Binding-site contacts:
Ligand atom N16 contacts residue VAL94 of chain 1.A at 3.0 Å (h-bond).
Ligand atom C25 contacts residue LYS95 of chain 1.A at 3.6 Å.
Ligand atom F1 contacts residue LEU16 of chain 1.A at 3.4 Å.
Ligand atom C55 contacts residue ASP100 of chain 1.A at 3.7 Å.
Ligand atom F1 contacts residue ILE24 of chain 1.A at 3.7 Å.
Ligand atom C17 contacts residue LEU145 of chain 1.A at 3.8 Å (hydrophobic).
Ligand atom C5 contacts residue LYS142 of chain 1.A at 3.7 Å.
Ligand atom F1 contacts residue GLY17 of chain 1.A at 3.7 Å.
Ligand atom C10 contacts residue LEU145 of chain 1.A at 3.7 Å (hydrophobic).
Ligand atom C14 contacts residue VAL94 of chain 1.A at 3.0 Å (hydrophobic).
Ligand atom C25 contacts residue GLY97 of chain 1.A at 3.2 Å.
Ligand atom C11 contacts residue LEU145 of chain 1.A at 3.5 Å (hydrophobic).
Ligand atom C5 contacts residue SER98 of chain 1.A at 3.4 Å.
Ligand atom C18 contacts residue LEU145 of chain 1.A at 3.5 Å (hydrophobic).
Ligand atom N27 contacts residue GLY97 of chain 1.A at 3.7 Å.
Ligand atom C14 contacts residue PHE93 of chain 1.A at 3.7 Å (hydrophobic).
Ligand atom C20 contacts residue SER163 of chain 1.A at 3.6 Å.
Ligand atom C11 contacts residue LEU44 of chain 1.A at 3.6 Å (hydrophobic).
Ligand atom C55 contacts residue THR101 of chain 1.A at 3.5 Å.
Ligand atom C25 contacts residue PHE93 of chain 1.A at 3.7 Å (hydrophobic).
Ligand atom C24 contacts residue GLY97 of chain 1.A at 3.4 Å.
Ligand atom C20 contacts residue LEU44 of chain 1.A at 3.7 Å (hydrophobic).
Ligand atom F47 contacts residue SER98 of chain 1.A at 3.5 Å.
Ligand atom F47 contacts residue LYS142 of chain 1.A at 3.1 Å.
Ligand atom C25 contacts residue VAL94 of chain 1.A at 3.4 Å (hydrophobic).
Ligand atom N12 contacts residue LEU145 of chain 1.A at 3.8 Å.
Ligand atom C52 contacts residue SER98 of chain 1.A at 3.5 Å.
Ligand atom C62 contacts residue LEU16 of chain 1.A at 3.5 Å (hydrophobic).
Ligand atom C18 contacts residue GLU92 of chain 1.A at 3.5 Å.
Ligand atom C2 contacts residue ILE24 of chain 1.A at 3.6 Å (hydrophobic).
Ligand atom C20 contacts residue LEU145 of chain 1.A at 3.4 Å (hydrophobic).
Ligand atom O58 contacts residue THR101 of chain 1.A at 3.0 Å (h-bond).
Ligand atom C31 contacts residue LYS95 of chain 1.A at 3.2 Å.
Ligand atom C33 contacts residue LYS95 of chain 1.A at 3.6 Å.
Ligand atom C17 contacts residue LEU44 of chain 1.A at 3.5 Å (hydrophobic).
Ligand atom C4 contacts residue SER98 of chain 1.A at 3.4 Å.
Ligand atom C33 contacts residue PHE96 of chain 1.A at 3.6 Å (hydrophobic).
Ligand atom C22 contacts residue SER163 of chain 1.A at 3.7 Å.
Ligand atom C18 contacts residue LEU44 of chain 1.A at 3.5 Å (hydrophobic).
Ligand atom C8 contacts residue ILE24 of chain 1.A at 3.7 Å (hydrophobic).

A small-molecule ligand and the protein it binds are described below.
Small molecule (SMILES): Fc1cc(-c2cccc3ncc(-c4cnn(C5CCNCC5)c4)nc23)cc(F)c1CN1CCOCC1

Sequence of chain 1.A:
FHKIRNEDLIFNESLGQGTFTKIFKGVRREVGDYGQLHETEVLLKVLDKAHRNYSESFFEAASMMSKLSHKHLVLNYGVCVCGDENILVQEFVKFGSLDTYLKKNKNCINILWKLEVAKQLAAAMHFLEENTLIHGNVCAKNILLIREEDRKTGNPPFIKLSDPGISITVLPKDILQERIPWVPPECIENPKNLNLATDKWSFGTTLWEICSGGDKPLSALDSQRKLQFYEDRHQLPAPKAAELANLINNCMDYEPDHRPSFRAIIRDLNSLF